Binding-site contacts:
Ligand atom N18 contacts residue HIS86 of chain 1.A at 2.8 Å (h-bond).
Ligand atom C22 contacts residue GLU87 of chain 1.A at 3.4 Å.
Ligand atom O14 contacts residue SER83 of chain 1.A at 3.6 Å (h-bond).
Ligand atom C12 contacts residue LEU63 of chain 1.A at 3.9 Å (hydrophobic).
Ligand atom C23 contacts residue ILE14 of chain 1.A at 3.8 Å (hydrophobic).
Ligand atom C2 contacts residue ALA33 of chain 1.A at 3.6 Å (hydrophobic).
Ligand atom C1 contacts residue ALA33 of chain 1.A at 3.7 Å (hydrophobic).
Ligand atom C19 contacts residue GLY89 of chain 1.A at 3.5 Å.
Ligand atom O14 contacts residue ALA33 of chain 1.A at 3.3 Å.
Ligand atom O16 contacts residue LYS35 of chain 1.A at 3.7 Å.
Ligand atom C2 contacts residue HIS86 of chain 1.A at 3.7 Å.
Ligand atom C2 contacts residue ASP84 of chain 1.A at 3.3 Å.
Ligand atom N3 contacts residue HIS86 of chain 1.A at 3.0 Å (h-bond).
Ligand atom N18 contacts residue TYR85 of chain 1.A at 3.5 Å.
Ligand atom N18 contacts residue GLY89 of chain 1.A at 3.7 Å.
Ligand atom C21 contacts residue TYR85 of chain 1.A at 3.7 Å (hydrophobic).
Ligand atom C4 contacts residue HIS86 of chain 1.A at 3.6 Å.
Ligand atom C19 contacts residue HIS86 of chain 1.A at 3.5 Å.
Ligand atom C15 contacts residue SER83 of chain 1.A at 3.2 Å.
Ligand atom O20 contacts residue ILE14 of chain 1.A at 3.4 Å.
Ligand atom C2 contacts residue TYR85 of chain 1.A at 3.9 Å (hydrophobic).
Ligand atom N3 contacts residue TYR85 of chain 1.A at 3.7 Å.
Ligand atom C5 contacts residue LEU143 of chain 1.A at 3.5 Å (hydrophobic).
Ligand atom N7 contacts residue VAL22 of chain 1.A at 3.9 Å.
Ligand atom O14 contacts residue VAL22 of chain 1.A at 3.5 Å.
Ligand atom C1 contacts residue LEU143 of chain 1.A at 3.6 Å (hydrophobic).
Ligand atom C21 contacts residue GLU87 of chain 1.A at 3.4 Å.
Ligand atom C15 contacts residue ALA33 of chain 1.A at 3.8 Å (hydrophobic).
Ligand atom C10 contacts residue ASP154 of chain 1.A at 3.4 Å.
Ligand atom C19 contacts residue TYR85 of chain 1.A at 3.8 Å (hydrophobic).
Ligand atom C10 contacts residue ALA153 of chain 1.A at 3.7 Å (hydrophobic).
Ligand atom N7 contacts residue LEU143 of chain 1.A at 3.8 Å.
Ligand atom C22 contacts residue GLY89 of chain 1.A at 3.7 Å.
Ligand atom C6 contacts residue LEU143 of chain 1.A at 3.4 Å (hydrophobic).
Ligand atom C21 contacts residue HIS86 of chain 1.A at 3.3 Å.
Ligand atom C13 contacts residue VAL22 of chain 1.A at 3.9 Å (hydrophobic).
Ligand atom C21 contacts residue GLY89 of chain 1.A at 3.6 Å.
Ligand atom N11 contacts residue LYS35 of chain 1.A at 3.3 Å.
Ligand atom C23 contacts residue TYR85 of chain 1.A at 3.4 Å (hydrophobic).
Ligand atom O20 contacts residue GLY89 of chain 1.A at 3.9 Å.

Sequence of chain 1.A:
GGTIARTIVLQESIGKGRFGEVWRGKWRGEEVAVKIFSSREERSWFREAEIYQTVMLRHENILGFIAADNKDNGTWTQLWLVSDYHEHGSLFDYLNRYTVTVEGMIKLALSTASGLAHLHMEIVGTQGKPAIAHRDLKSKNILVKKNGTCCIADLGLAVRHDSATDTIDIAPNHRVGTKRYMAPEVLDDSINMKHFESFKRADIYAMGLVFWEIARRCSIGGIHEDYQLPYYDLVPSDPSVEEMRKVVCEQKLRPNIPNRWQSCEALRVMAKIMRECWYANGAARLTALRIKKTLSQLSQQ

This protein binds this small molecule.
Small molecule (SMILES): O=C(Nc1cc(Nc2c(Cl)cnc3c2OCO3)ccn1)C1CC1